Binding-site contacts:
Ligand atom CA contacts residue NAG1 of chain 1.V at 3.5 Å.
Ligand atom O4 contacts residue TYR190 of chain 1.D at 2.9 Å (h-bond).
Ligand atom CZ contacts residue BMA1 of chain 1.U at 2.9 Å.
Ligand atom C6 contacts residue ARG116 of chain 1.D at 3.4 Å.
Ligand atom CZ contacts residue HIS161 of chain 1.D at 3.2 Å.
Ligand atom N contacts residue LEU119 of chain 1.D at 3.1 Å (h-bond).
Ligand atom O contacts residue NAG1 of chain 1.V at 3.3 Å (h-bond).
Ligand atom C3 contacts residue GCS1 of chain 1.W at 3.3 Å.
Ligand atom OCZ contacts residue GCS1 of chain 1.W at 3.2 Å.
Ligand atom O4 contacts residue GLN117 of chain 1.D at 3.4 Å (h-bond).
Ligand atom CD1 contacts residue BMA1 of chain 1.U at 2.5 Å.
Ligand atom O contacts residue ARG116 of chain 1.D at 3.2 Å (salt-bridge).
Ligand atom O contacts residue ALA120 of chain 1.D at 3.0 Å.
Ligand atom C contacts residue NAG1 of chain 1.V at 3.3 Å.
Ligand atom CL contacts residue SER98 of chain 1.D at 3.5 Å.
Ligand atom O4 contacts residue T551 of chain 1.X at 3.1 Å.
Ligand atom O4 contacts residue ARG116 of chain 1.D at 3.4 Å (salt-bridge).
Ligand atom CL contacts residue TYR190 of chain 1.D at 3.3 Å.
Ligand atom CA contacts residue LEU119 of chain 1.D at 3.2 Å (hydrophobic).
Ligand atom C4 contacts residue TYR190 of chain 1.D at 3.4 Å (hydrophobic).
Ligand atom O4 contacts residue GCS1 of chain 1.W at 1.5 Å.
Ligand atom O contacts residue VAL121 of chain 1.D at 3.4 Å.
Ligand atom O contacts residue VAL121 of chain 1.D at 2.8 Å (h-bond).
Ligand atom CG1 contacts residue GLN117 of chain 1.D at 3.4 Å.
Ligand atom C5 contacts residue GCS1 of chain 1.W at 3.2 Å.
Ligand atom O contacts residue LYS118 of chain 1.D at 3.3 Å.
Ligand atom OBD contacts residue GCS1 of chain 1.W at 3.1 Å (h-bond).
Ligand atom CA contacts residue GLN117 of chain 1.D at 3.2 Å.
Ligand atom CB contacts residue NAG1 of chain 1.V at 2.5 Å.
Ligand atom CD1 contacts residue GLN117 of chain 1.D at 3.4 Å.
Ligand atom C contacts residue NAG1 of chain 1.V at 3.0 Å.
Ligand atom C4 contacts residue GCS1 of chain 1.W at 2.4 Å.
Ligand atom CD2 contacts residue PRO162 of chain 1.D at 3.3 Å (hydrophobic).
Ligand atom O contacts residue ARG116 of chain 1.D at 3.3 Å (salt-bridge).
Ligand atom OD2 contacts residue BMA1 of chain 1.U at 2.7 Å (h-bond).
Ligand atom OBD contacts residue HIS161 of chain 1.D at 3.0 Å.
Ligand atom ODE contacts residue NAG1 of chain 1.V at 1.4 Å.
Ligand atom OD1 contacts residue BMA1 of chain 1.U at 1.4 Å.
Ligand atom N contacts residue GLN117 of chain 1.D at 3.4 Å (h-bond).
Ligand atom O contacts residue NAG1 of chain 1.V at 3.2 Å.

This small molecule binds to this protein.
Small molecule (SMILES): N[C@H]1C(=O)N[C@@H]2Cc3ccc(c(Cl)c3)Oc3cc4cc(c3O)Oc3ccc(cc3Cl)[C@@H](O)[C@@H]3NC(=O)[C@H](NC(=O)[C@@H]4NC(=O)[C@@H](NC2=O)c2cc(O)cc(c2)Oc2cc1ccc2O)c1ccc(O)c(c1)-c1c(O)cc(O)cc1[C@@H](C(=O)O)NC3=O

Sequence of chain 1.D:
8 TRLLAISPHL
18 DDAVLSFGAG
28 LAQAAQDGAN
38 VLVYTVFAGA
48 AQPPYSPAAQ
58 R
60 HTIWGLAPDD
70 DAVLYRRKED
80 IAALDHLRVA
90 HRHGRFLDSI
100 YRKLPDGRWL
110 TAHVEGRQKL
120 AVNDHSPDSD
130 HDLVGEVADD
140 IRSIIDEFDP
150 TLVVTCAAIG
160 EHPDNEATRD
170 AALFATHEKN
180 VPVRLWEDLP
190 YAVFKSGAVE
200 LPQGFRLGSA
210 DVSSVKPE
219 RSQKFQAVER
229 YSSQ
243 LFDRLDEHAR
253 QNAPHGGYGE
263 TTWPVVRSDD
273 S